Binding-site contacts:
Ligand atom C5 contacts residue TYR34 of chain 1.C at 4.3 Å (hydrophobic).
Ligand atom O5 contacts residue ASN67 of chain 1.C at 2.4 Å (h-bond).
Ligand atom C7 contacts residue ASN67 of chain 1.C at 3.2 Å.
Ligand atom N2 contacts residue ASN67 of chain 1.C at 2.9 Å (h-bond).
Ligand atom C2 contacts residue ASN67 of chain 1.C at 2.5 Å.
Ligand atom C4 contacts residue ASN67 of chain 1.C at 4.2 Å.
Ligand atom C8 contacts residue ASN67 of chain 1.C at 4.3 Å.
Ligand atom C6 contacts residue TYR34 of chain 1.C at 3.6 Å (hydrophobic).
Ligand atom C1 contacts residue ASN67 of chain 1.C at 1.4 Å.
Ligand atom C1 contacts residue TYR34 of chain 1.C at 3.8 Å (hydrophobic).
Ligand atom O7 contacts residue ASN67 of chain 1.C at 3.1 Å (h-bond).
Ligand atom O5 contacts residue TYR34 of chain 1.C at 3.2 Å.
Ligand atom C3 contacts residue ASN67 of chain 1.C at 3.8 Å.
Ligand atom O6 contacts residue THR35 of chain 1.C at 4.5 Å.
Ligand atom O5 contacts residue THR35 of chain 1.C at 4.5 Å.
Ligand atom C5 contacts residue ASN67 of chain 1.C at 3.7 Å.
Ligand atom O6 contacts residue TYR34 of chain 1.C at 3.2 Å (h-bond).

The small molecule below binds the protein below.
Small molecule (SMILES): CC(=O)N[C@@H]1[C@@H](O)[C@H](O)[C@@H](CO)O[C@H]1O

Sequence of chain 1.C:
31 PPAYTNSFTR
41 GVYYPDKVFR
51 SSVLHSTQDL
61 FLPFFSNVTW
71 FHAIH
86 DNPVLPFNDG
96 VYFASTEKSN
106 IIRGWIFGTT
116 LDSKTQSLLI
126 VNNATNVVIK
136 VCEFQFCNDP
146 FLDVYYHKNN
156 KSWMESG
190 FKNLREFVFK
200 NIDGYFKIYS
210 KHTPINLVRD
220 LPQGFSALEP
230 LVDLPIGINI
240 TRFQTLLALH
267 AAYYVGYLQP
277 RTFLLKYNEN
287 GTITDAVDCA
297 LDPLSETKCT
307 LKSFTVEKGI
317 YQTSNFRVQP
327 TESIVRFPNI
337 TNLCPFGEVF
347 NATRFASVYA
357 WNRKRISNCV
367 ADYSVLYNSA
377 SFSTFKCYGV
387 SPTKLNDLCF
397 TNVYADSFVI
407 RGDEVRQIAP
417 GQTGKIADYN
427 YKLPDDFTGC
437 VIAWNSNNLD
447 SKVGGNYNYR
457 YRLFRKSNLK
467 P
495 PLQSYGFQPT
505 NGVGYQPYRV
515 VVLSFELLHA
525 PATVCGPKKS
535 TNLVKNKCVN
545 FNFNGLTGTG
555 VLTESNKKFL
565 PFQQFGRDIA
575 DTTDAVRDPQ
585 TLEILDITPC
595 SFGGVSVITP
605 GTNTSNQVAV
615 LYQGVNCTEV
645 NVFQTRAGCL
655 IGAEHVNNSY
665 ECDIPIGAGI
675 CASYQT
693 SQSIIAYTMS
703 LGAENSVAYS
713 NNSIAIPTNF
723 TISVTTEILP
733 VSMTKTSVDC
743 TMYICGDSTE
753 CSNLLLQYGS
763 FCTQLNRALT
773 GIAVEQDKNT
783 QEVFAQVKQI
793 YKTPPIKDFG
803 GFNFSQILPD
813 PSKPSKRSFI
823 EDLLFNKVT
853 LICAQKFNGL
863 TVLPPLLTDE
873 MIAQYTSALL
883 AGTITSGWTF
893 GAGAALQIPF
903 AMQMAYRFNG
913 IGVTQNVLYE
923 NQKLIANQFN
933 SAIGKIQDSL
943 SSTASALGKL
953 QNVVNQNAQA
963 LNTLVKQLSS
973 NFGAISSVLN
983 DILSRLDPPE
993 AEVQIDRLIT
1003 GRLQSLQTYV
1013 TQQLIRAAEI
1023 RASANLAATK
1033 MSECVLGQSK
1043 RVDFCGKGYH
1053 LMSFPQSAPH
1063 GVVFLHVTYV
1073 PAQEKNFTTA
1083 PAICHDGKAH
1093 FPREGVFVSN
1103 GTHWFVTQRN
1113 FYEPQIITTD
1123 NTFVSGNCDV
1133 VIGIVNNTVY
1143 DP